Sequence of chain 1.A:
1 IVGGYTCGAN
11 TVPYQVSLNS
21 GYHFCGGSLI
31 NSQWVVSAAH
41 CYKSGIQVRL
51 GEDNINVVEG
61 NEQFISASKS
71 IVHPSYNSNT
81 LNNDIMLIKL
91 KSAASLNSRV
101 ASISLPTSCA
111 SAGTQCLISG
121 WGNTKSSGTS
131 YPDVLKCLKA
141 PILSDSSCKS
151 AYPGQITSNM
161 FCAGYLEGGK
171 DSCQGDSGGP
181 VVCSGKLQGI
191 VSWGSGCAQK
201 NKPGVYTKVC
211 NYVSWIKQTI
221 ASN

This small molecule binds to this protein.
Small molecule (SMILES): [H]/N=C(\N)c1cccc(C[C@H](NS(=O)(=O)c2ccc3ccccc3c2)C(=O)N2CCC(C(=O)OC)CC2)c1

Binding-site contacts:
Ligand atom N43 contacts residue TRP193 of chain 1.A at 3.6 Å.
Ligand atom C5 contacts residue LEU81 of chain 1.A at 3.5 Å (hydrophobic).
Ligand atom N43 contacts residue SER172 of chain 1.A at 2.9 Å (h-bond).
Ligand atom C61 contacts residue SER172 of chain 1.A at 3.7 Å.
Ligand atom O36 contacts residue GLY194 of chain 1.A at 3.2 Å (h-bond).
Ligand atom C40 contacts residue SO41 of chain 1.C at 3.8 Å.
Ligand atom N29 contacts residue GLY194 of chain 1.A at 2.8 Å (h-bond).
Ligand atom C66 contacts residue GLY196 of chain 1.A at 3.4 Å.
Ligand atom C25 contacts residue SER172 of chain 1.A at 3.1 Å.
Ligand atom C63 contacts residue CYS173 of chain 1.A at 3.7 Å (hydrophobic).
Ligand atom C2 contacts residue GLY194 of chain 1.A at 3.6 Å.
Ligand atom C25 contacts residue GLY196 of chain 1.A at 3.7 Å.
Ligand atom C75 contacts residue SER192 of chain 1.A at 3.4 Å.
Ligand atom S12 contacts residue GLY194 of chain 1.A at 3.4 Å (h-bond).
Ligand atom N54 contacts residue ASP171 of chain 1.A at 2.8 Å (salt-bridge).
Ligand atom C72 contacts residue SO41 of chain 1.C at 3.7 Å.
Ligand atom C6 contacts residue ASN79 of chain 1.A at 3.7 Å.
Ligand atom C71 contacts residue SO41 of chain 1.C at 3.2 Å.
Ligand atom C74 contacts residue LEU81 of chain 1.A at 3.5 Å (hydrophobic).
Ligand atom C64 contacts residue SER177 of chain 1.A at 3.5 Å.
Ligand atom O36 contacts residue TRP193 of chain 1.A at 3.1 Å.
Ligand atom C75 contacts residue HIS40 of chain 1.A at 3.7 Å.
Ligand atom C63 contacts residue SER177 of chain 1.A at 3.3 Å.
Ligand atom O32 contacts residue GLY196 of chain 1.A at 2.9 Å (h-bond).
Ligand atom C3 contacts residue GLY194 of chain 1.A at 3.1 Å.
Ligand atom C25 contacts residue ASP171 of chain 1.A at 3.4 Å.
Ligand atom C64 contacts residue SO41 of chain 1.C at 3.7 Å.
Ligand atom O55 contacts residue HIS40 of chain 1.A at 3.4 Å.
Ligand atom N54 contacts residue GLY196 of chain 1.A at 2.6 Å (h-bond).
Ligand atom O32 contacts residue SER195 of chain 1.A at 3.5 Å.
Ligand atom C34 contacts residue GLN174 of chain 1.A at 3.6 Å.
Ligand atom C99 contacts residue LEU81 of chain 1.A at 3.6 Å (hydrophobic).
Ligand atom N54 contacts residue GLY194 of chain 1.A at 3.6 Å.
Ligand atom C40 contacts residue HIS40 of chain 1.A at 3.6 Å.
Ligand atom C75 contacts residue TRP193 of chain 1.A at 3.7 Å (hydrophobic).
Ligand atom O32 contacts residue GLY194 of chain 1.A at 3.0 Å (h-bond).
Ligand atom N43 contacts residue GLY204 of chain 1.A at 3.5 Å.
Ligand atom N54 contacts residue SER172 of chain 1.A at 3.4 Å (h-bond).
Ligand atom N43 contacts residue ASP171 of chain 1.A at 3.1 Å (salt-bridge).
Ligand atom C99 contacts residue SER78 of chain 1.A at 3.7 Å.